Sequence of chain 1.A:
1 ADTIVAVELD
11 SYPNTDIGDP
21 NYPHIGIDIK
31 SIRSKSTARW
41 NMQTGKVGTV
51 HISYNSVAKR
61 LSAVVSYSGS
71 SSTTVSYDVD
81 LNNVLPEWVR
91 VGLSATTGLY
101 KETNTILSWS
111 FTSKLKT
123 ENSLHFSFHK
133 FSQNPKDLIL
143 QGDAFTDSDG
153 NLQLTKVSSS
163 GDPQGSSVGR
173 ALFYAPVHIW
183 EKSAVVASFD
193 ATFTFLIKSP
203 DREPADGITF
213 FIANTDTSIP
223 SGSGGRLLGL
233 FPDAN

Binding-site contacts:
Ligand atom O4 contacts residue ARG228 of chain 1.A at 3.3 Å.
Ligand atom O4 contacts residue GLY227 of chain 1.A at 4.1 Å.
Ligand atom N1 contacts residue TYR100 of chain 1.A at 3.7 Å.
Ligand atom C1 contacts residue LEU99 of chain 1.A at 3.5 Å (hydrophobic).
Ligand atom C7 contacts residue LEU99 of chain 1.A at 4.1 Å (hydrophobic).
Ligand atom O6 contacts residue ALA207 of chain 1.A at 3.4 Å.
Ligand atom C5 contacts residue ASP208 of chain 1.A at 3.9 Å.
Ligand atom O4 contacts residue TYR12 of chain 1.A at 3.8 Å.
Ligand atom C13 contacts residue LEU99 of chain 1.A at 3.9 Å (hydrophobic).
Ligand atom O6 contacts residue LEU99 of chain 1.A at 3.3 Å (h-bond).
Ligand atom O3 contacts residue ARG228 of chain 1.A at 3.1 Å (salt-bridge).
Ligand atom C14 contacts residue LEU99 of chain 1.A at 3.8 Å (hydrophobic).
Ligand atom N1 contacts residue TYR12 of chain 1.A at 3.5 Å (h-bond).
Ligand atom C6 contacts residue TYR100 of chain 1.A at 3.7 Å (hydrophobic).
Ligand atom O6 contacts residue ASP208 of chain 1.A at 2.7 Å (salt-bridge).
Ligand atom C4 contacts residue ASN14 of chain 1.A at 3.9 Å.
Ligand atom O5 contacts residue TYR100 of chain 1.A at 4.0 Å.
Ligand atom C5 contacts residue TYR12 of chain 1.A at 4.0 Å (hydrophobic).
Ligand atom C3 contacts residue ARG228 of chain 1.A at 4.0 Å.
Ligand atom O6 contacts residue TYR100 of chain 1.A at 2.9 Å (h-bond).
Ligand atom O3 contacts residue GLY227 of chain 1.A at 3.7 Å.
Ligand atom C2 contacts residue LEU99 of chain 1.A at 4.0 Å (hydrophobic).
Ligand atom O6 contacts residue GLY98 of chain 1.A at 3.4 Å (h-bond).
Ligand atom C11 contacts residue TYR100 of chain 1.A at 4.0 Å (hydrophobic).
Ligand atom O5 contacts residue LEU99 of chain 1.A at 3.2 Å (h-bond).
Ligand atom C4 contacts residue ASP208 of chain 1.A at 3.3 Å.
Ligand atom O2 contacts residue LEU99 of chain 1.A at 3.2 Å (h-bond).
Ligand atom O4 contacts residue ASN14 of chain 1.A at 2.8 Å (h-bond).
Ligand atom C6 contacts residue TYR12 of chain 1.A at 3.8 Å (hydrophobic).
Ligand atom O4 contacts residue ASP208 of chain 1.A at 2.5 Å (salt-bridge).
Ligand atom C9 contacts residue LEU99 of chain 1.A at 3.3 Å (hydrophobic).
Ligand atom C4 contacts residue ARG228 of chain 1.A at 3.8 Å.
Ligand atom C10 contacts residue LEU99 of chain 1.A at 3.8 Å (hydrophobic).
Ligand atom C8 contacts residue LEU99 of chain 1.A at 3.5 Å (hydrophobic).
Ligand atom C6 contacts residue ASP208 of chain 1.A at 3.4 Å.
Ligand atom C12 contacts residue LEU99 of chain 1.A at 3.5 Å (hydrophobic).
Ligand atom C6 contacts residue ALA207 of chain 1.A at 3.6 Å (hydrophobic).
Ligand atom N1 contacts residue LEU99 of chain 1.A at 3.8 Å.
Ligand atom O2 contacts residue GLY98 of chain 1.A at 3.3 Å.
Ligand atom C11 contacts residue TYR12 of chain 1.A at 3.3 Å (hydrophobic).

A protein and the small-molecule ligand that binds it are described below.
Small molecule (SMILES): OC[C@H]1O[C@H](Oc2c[nH]c3ccc(Br)c(Cl)c23)[C@@H](O)[C@@H](O)[C@@H]1O